Binding-site contacts:
Ligand atom C2 contacts residue LEU18 of chain 1.B at 3.8 Å (hydrophobic).
Ligand atom C4' contacts residue PHE20 of chain 1.B at 3.8 Å (hydrophobic).
Ligand atom C8 contacts residue VAL26 of chain 1.B at 3.7 Å (hydrophobic).
Ligand atom N1 contacts residue VAL96 of chain 1.B at 3.0 Å (h-bond).
Ligand atom O1G contacts residue GLY22 of chain 1.B at 3.3 Å (h-bond).
Ligand atom N6 contacts residue VAL73 of chain 1.B at 3.5 Å.
Ligand atom O4' contacts residue VAL26 of chain 1.B at 3.5 Å.
Ligand atom O4' contacts residue GLY19 of chain 1.B at 3.6 Å.
Ligand atom PB contacts residue GLY21 of chain 1.B at 3.8 Å.
Ligand atom O2A contacts residue LYS41 of chain 1.B at 3.3 Å (salt-bridge).
Ligand atom O1B contacts residue GLY21 of chain 1.B at 3.4 Å.
Ligand atom N6 contacts residue MET93 of chain 1.B at 3.4 Å.
Ligand atom O3G contacts residue LYS141 of chain 1.B at 3.8 Å.
Ligand atom N6 contacts residue ALA39 of chain 1.B at 3.5 Å.
Ligand atom N1 contacts residue ALA39 of chain 1.B at 3.5 Å.
Ligand atom C2 contacts residue VAL96 of chain 1.B at 3.1 Å (hydrophobic).
Ligand atom C4' contacts residue GLY19 of chain 1.B at 3.8 Å.
Ligand atom PB contacts residue SER24 of chain 1.B at 3.9 Å.
Ligand atom N3 contacts residue MET146 of chain 1.B at 3.6 Å.
Ligand atom C6 contacts residue ALA39 of chain 1.B at 3.5 Å (hydrophobic).
Ligand atom O2B contacts residue LYS41 of chain 1.B at 2.7 Å (salt-bridge).
Ligand atom C6 contacts residue GLU94 of chain 1.B at 3.7 Å.
Ligand atom O2B contacts residue MG1 of chain 1.J at 2.7 Å.
Ligand atom O3A contacts residue GLY21 of chain 1.B at 3.5 Å.
Ligand atom O3A contacts residue LYS41 of chain 1.B at 3.7 Å.
Ligand atom N7 contacts residue MET156 of chain 1.B at 3.8 Å.
Ligand atom N7 contacts residue MET93 of chain 1.B at 3.6 Å.
Ligand atom N1 contacts residue GLU94 of chain 1.B at 3.8 Å.
Ligand atom C3B contacts residue GLY22 of chain 1.B at 3.8 Å.
Ligand atom C5' contacts residue PHE20 of chain 1.B at 3.4 Å (hydrophobic).
Ligand atom O1B contacts residue SER24 of chain 1.B at 2.7 Å (h-bond).
Ligand atom O2G contacts residue MG1 of chain 1.J at 3.0 Å.
Ligand atom O1B contacts residue GLY22 of chain 1.B at 3.4 Å (h-bond).
Ligand atom O3A contacts residue SER24 of chain 1.B at 3.8 Å.
Ligand atom C4 contacts residue MET146 of chain 1.B at 3.8 Å (hydrophobic).
Ligand atom C3B contacts residue GLY21 of chain 1.B at 3.7 Å.
Ligand atom N6 contacts residue GLU94 of chain 1.B at 2.8 Å (salt-bridge).
Ligand atom C5' contacts residue GLY21 of chain 1.B at 3.8 Å.
Ligand atom PB contacts residue LYS41 of chain 1.B at 3.8 Å.
Ligand atom O3' contacts residue THR100 of chain 1.B at 3.4 Å.

A small-molecule ligand and the protein it binds are described below.
Small molecule (SMILES): Nc1ncnc2c1ncn2[C@@H]1O[C@H](CO[P](=O)(O)O[P](=O)(O)CP(=O)(O)O)[C@@H](O)[C@H]1O

Sequence of chain 1.B:
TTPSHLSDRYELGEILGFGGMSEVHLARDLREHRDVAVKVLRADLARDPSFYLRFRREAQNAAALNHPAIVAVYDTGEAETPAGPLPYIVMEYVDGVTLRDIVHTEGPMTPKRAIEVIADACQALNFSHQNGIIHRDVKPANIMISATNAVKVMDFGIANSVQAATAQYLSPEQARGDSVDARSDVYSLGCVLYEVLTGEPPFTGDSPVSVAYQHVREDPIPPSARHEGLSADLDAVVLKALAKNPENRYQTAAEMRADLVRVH